Binding-site contacts:
Ligand atom O contacts residue THR374 of chain 3.B at 3.1 Å (h-bond).
Ligand atom OXT contacts residue ASN376 of chain 3.B at 4.4 Å.
Ligand atom CB contacts residue GLU451 of chain 3.B at 4.4 Å.
Ligand atom OXT contacts residue ARG390 of chain 3.B at 3.6 Å (salt-bridge).
Ligand atom CD2 contacts residue HIS454 of chain 3.B at 3.9 Å.
Ligand atom O contacts residue THR386 of chain 3.B at 4.2 Å.
Ligand atom OXT contacts residue THR377 of chain 3.B at 4.1 Å.
Ligand atom O contacts residue TYR375 of chain 3.B at 2.6 Å (h-bond).
Ligand atom CD2 contacts residue TRP444 of chain 3.B at 4.0 Å (hydrophobic).
Ligand atom CG contacts residue HIS454 of chain 3.B at 4.4 Å.
Ligand atom C contacts residue TYR375 of chain 3.B at 3.7 Å (hydrophobic).
Ligand atom O contacts residue ASN376 of chain 3.B at 3.2 Å (h-bond).
Ligand atom CD2 contacts residue GLU451 of chain 3.B at 4.0 Å.
Ligand atom N contacts residue GLU451 of chain 3.B at 3.2 Å (salt-bridge).
Ligand atom OXT contacts residue TYR375 of chain 3.B at 4.0 Å.
Ligand atom CD1 contacts residue THR377 of chain 3.B at 4.4 Å.
Ligand atom C contacts residue THR386 of chain 3.B at 3.4 Å.
Ligand atom CD2 contacts residue VAL455 of chain 3.B at 4.3 Å (hydrophobic).
Ligand atom CB contacts residue HIS454 of chain 3.B at 3.4 Å.
Ligand atom C contacts residue ASN376 of chain 3.B at 4.1 Å.
Ligand atom CB contacts residue THR377 of chain 3.B at 4.5 Å.
Ligand atom CD1 contacts residue GLU451 of chain 3.B at 3.6 Å.
Ligand atom CD1 contacts residue PHE447 of chain 3.B at 4.2 Å (hydrophobic).
Ligand atom OXT contacts residue THR374 of chain 3.B at 2.8 Å (h-bond).
Ligand atom OXT contacts residue HIS454 of chain 3.B at 4.4 Å.
Ligand atom N contacts residue THR377 of chain 3.B at 3.1 Å (h-bond).
Ligand atom C contacts residue THR377 of chain 3.B at 3.5 Å.
Ligand atom CG contacts residue LEU389 of chain 3.B at 4.4 Å (hydrophobic).
Ligand atom C contacts residue HIS454 of chain 3.B at 4.4 Å.
Ligand atom CD1 contacts residue TRP444 of chain 3.B at 4.1 Å (hydrophobic).
Ligand atom OXT contacts residue LEU373 of chain 3.B at 4.4 Å.
Ligand atom CA contacts residue THR377 of chain 3.B at 3.1 Å.
Ligand atom CA contacts residue HIS454 of chain 3.B at 4.4 Å.
Ligand atom C contacts residue THR374 of chain 3.B at 3.4 Å.
Ligand atom O contacts residue THR377 of chain 3.B at 3.6 Å (h-bond).
Ligand atom CA contacts residue THR386 of chain 3.B at 4.2 Å.
Ligand atom OXT contacts residue THR386 of chain 3.B at 2.4 Å (h-bond).
Ligand atom CA contacts residue GLU451 of chain 3.B at 4.0 Å.
Ligand atom CD1 contacts residue LEU389 of chain 3.B at 4.0 Å (hydrophobic).

Sequence of chain 3.B:
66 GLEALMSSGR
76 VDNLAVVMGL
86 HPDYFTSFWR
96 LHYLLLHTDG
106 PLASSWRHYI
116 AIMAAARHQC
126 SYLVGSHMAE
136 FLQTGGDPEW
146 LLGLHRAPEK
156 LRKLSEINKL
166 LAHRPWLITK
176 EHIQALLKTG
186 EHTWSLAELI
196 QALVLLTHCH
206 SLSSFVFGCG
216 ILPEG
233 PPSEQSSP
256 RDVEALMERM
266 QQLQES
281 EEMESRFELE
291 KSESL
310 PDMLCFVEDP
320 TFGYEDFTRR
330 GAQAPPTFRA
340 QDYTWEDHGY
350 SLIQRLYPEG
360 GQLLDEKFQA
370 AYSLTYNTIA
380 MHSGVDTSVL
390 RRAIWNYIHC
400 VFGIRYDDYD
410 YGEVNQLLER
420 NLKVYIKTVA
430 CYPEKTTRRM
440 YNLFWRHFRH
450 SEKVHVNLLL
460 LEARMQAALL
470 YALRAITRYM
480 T

The small molecule below binds the protein below.
Small molecule (SMILES): CC(C)C[C@H](N)C(=O)O